Binding-site contacts:
Ligand atom N4 contacts residue GLN327 of chain 1.D at 2.7 Å (h-bond).
Ligand atom N2 contacts residue ASN115 of chain 1.D at 2.8 Å (h-bond).
Ligand atom C5 contacts residue LYS330 of chain 1.D at 3.5 Å.
Ligand atom OG1 contacts residue ASN115 of chain 1.D at 3.3 Å (h-bond).
Ligand atom C1 contacts residue TYR322 of chain 1.D at 3.3 Å (hydrophobic).
Ligand atom CG contacts residue LYS288 of chain 1.B at 3.5 Å.
Ligand atom C2 contacts residue TYR322 of chain 1.D at 3.6 Å (hydrophobic).
Ligand atom OD1 contacts residue SER283 of chain 1.B at 3.1 Å (h-bond).
Ligand atom C4 contacts residue TYR322 of chain 1.D at 3.5 Å (hydrophobic).
Ligand atom OD1 contacts residue SER282 of chain 1.B at 3.7 Å.
Ligand atom OG1 contacts residue MET285 of chain 1.B at 3.3 Å.
Ligand atom CB contacts residue SER282 of chain 1.B at 3.3 Å.
Ligand atom C3 contacts residue TYR322 of chain 1.D at 3.6 Å (hydrophobic).
Ligand atom OG2 contacts residue ASN290 of chain 1.B at 2.7 Å (h-bond).
Ligand atom OG1 contacts residue THR160 of chain 1.C at 2.6 Å (h-bond).
Ligand atom CG contacts residue THR160 of chain 1.C at 3.5 Å.
Ligand atom O51 contacts residue LYS330 of chain 1.D at 2.8 Å (salt-bridge).
Ligand atom C1 contacts residue ASN115 of chain 1.D at 3.1 Å.
Ligand atom N1 contacts residue HIS161 of chain 1.C at 3.5 Å (h-bond).
Ligand atom OG2 contacts residue LYS288 of chain 1.B at 2.9 Å (salt-bridge).
Ligand atom OD2 contacts residue SER113 of chain 1.D at 2.6 Å (h-bond).
Ligand atom OD2 contacts residue SER283 of chain 1.B at 2.9 Å (h-bond).
Ligand atom OG2 contacts residue HIS161 of chain 1.C at 2.8 Å (h-bond).
Ligand atom C2 contacts residue ARG114 of chain 1.D at 3.7 Å.
Ligand atom OG2 contacts residue THR160 of chain 1.C at 3.7 Å.
Ligand atom CG contacts residue HIS161 of chain 1.C at 3.2 Å.
Ligand atom CD contacts residue SER113 of chain 1.D at 3.7 Å.
Ligand atom CA contacts residue ASN115 of chain 1.D at 3.5 Å.
Ligand atom OD2 contacts residue ARG114 of chain 1.D at 3.1 Å (salt-bridge).
Ligand atom O51 contacts residue GLN327 of chain 1.D at 3.3 Å.
Ligand atom C4 contacts residue GLN327 of chain 1.D at 2.9 Å.
Ligand atom OD1 contacts residue ARG114 of chain 1.D at 2.8 Å (salt-bridge).
Ligand atom OG1 contacts residue LYS288 of chain 1.B at 3.4 Å (salt-bridge).
Ligand atom O52 contacts residue GLN327 of chain 1.D at 3.3 Å.
Ligand atom O52 contacts residue TYR322 of chain 1.D at 3.1 Å (h-bond).
Ligand atom O52 contacts residue LYS330 of chain 1.D at 3.3 Å (salt-bridge).
Ligand atom C5 contacts residue GLN327 of chain 1.D at 3.2 Å.
Ligand atom CD contacts residue SER283 of chain 1.B at 3.3 Å.
Ligand atom C1 contacts residue ARG114 of chain 1.D at 3.6 Å.
Ligand atom N3 contacts residue ARG114 of chain 1.D at 3.7 Å.

Sequence of chain 1.C:
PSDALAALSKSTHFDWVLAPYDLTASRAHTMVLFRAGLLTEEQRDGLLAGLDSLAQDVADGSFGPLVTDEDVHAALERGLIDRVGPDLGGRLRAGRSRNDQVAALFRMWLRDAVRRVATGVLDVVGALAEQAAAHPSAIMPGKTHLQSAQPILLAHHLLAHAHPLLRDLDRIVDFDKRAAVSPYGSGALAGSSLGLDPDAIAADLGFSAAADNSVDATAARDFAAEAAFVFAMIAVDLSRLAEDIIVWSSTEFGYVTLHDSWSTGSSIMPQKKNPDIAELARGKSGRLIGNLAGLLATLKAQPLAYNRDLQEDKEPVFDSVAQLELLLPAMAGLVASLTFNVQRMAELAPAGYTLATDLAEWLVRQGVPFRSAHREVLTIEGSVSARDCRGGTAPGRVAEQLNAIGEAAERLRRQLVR

Sequence of chain 1.B:
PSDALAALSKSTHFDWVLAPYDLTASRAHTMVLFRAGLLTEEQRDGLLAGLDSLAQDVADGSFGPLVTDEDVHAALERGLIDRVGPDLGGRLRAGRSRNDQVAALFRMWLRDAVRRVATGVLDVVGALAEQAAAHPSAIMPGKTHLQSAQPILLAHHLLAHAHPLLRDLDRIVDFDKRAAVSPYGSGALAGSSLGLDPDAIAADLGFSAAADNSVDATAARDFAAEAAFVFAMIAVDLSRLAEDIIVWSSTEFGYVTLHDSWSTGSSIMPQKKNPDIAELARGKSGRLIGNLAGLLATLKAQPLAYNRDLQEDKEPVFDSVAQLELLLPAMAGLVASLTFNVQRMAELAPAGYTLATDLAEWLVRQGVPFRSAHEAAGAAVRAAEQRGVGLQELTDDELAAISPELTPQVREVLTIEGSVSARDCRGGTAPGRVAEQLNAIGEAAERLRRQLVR

Sequence of chain 1.D:
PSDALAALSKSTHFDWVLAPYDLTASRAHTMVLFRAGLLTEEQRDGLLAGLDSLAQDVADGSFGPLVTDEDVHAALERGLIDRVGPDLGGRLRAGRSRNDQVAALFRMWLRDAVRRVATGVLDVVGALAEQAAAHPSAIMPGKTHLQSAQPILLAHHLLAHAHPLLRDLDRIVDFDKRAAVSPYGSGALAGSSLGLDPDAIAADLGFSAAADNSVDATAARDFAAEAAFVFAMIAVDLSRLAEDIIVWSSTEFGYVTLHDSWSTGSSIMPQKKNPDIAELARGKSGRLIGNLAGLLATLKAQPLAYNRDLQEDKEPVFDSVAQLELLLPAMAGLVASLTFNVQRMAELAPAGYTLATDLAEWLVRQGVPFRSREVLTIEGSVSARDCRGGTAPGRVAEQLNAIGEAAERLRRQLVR

This protein binds this small molecule.
Small molecule (SMILES): [H]/N=C(/NCCC[C@H](N)C(=O)O)NC(CC(=O)O)C(=O)O